Sequence of chain 2.A:
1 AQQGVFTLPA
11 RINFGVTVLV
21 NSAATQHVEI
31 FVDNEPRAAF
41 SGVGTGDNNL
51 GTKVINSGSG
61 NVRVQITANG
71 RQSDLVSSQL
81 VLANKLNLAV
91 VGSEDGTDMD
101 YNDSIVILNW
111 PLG

Binding-site contacts:
Ligand atom O4 contacts residue GLU94 of chain 2.B at 3.5 Å (salt-bridge).
Ligand atom C5 contacts residue ALA23 of chain 2.B at 4.0 Å (hydrophobic).
Ligand atom O3 contacts residue ASP98 of chain 2.B at 2.5 Å (salt-bridge).
Ligand atom C2 contacts residue CA1 of chain 2.G at 3.5 Å.
Ligand atom C6 contacts residue ALA24 of chain 2.B at 3.7 Å (hydrophobic).
Ligand atom O3 contacts residue ASP103 of chain 2.B at 3.0 Å (salt-bridge).
Ligand atom C4 contacts residue CA1 of chain 2.G at 3.9 Å.
Ligand atom O2 contacts residue ASP100 of chain 2.B at 4.1 Å.
Ligand atom O3 contacts residue ASP100 of chain 2.B at 2.9 Å (salt-bridge).
Ligand atom O6 contacts residue ALA24 of chain 2.B at 3.0 Å (h-bond).
Ligand atom C2 contacts residue GLY113 of chain 2.A at 3.3 Å.
Ligand atom C4 contacts residue ASP95 of chain 2.B at 3.5 Å.
Ligand atom C3 contacts residue CA1 of chain 2.G at 3.4 Å.
Ligand atom C6 contacts residue ASP95 of chain 2.B at 3.2 Å.
Ligand atom O2 contacts residue GLY113 of chain 2.A at 2.6 Å (h-bond).
Ligand atom O5 contacts residue ALA23 of chain 2.B at 3.0 Å (h-bond).
Ligand atom O2 contacts residue SER22 of chain 2.B at 3.6 Å.
Ligand atom C3 contacts residue ASP103 of chain 2.B at 3.7 Å.
Ligand atom O6 contacts residue SER22 of chain 2.B at 3.2 Å.
Ligand atom O2 contacts residue ASP103 of chain 2.B at 3.8 Å.
Ligand atom C3 contacts residue ASP98 of chain 2.B at 3.2 Å.
Ligand atom C6 contacts residue ALA23 of chain 2.B at 3.9 Å (hydrophobic).
Ligand atom C7 contacts residue ALA23 of chain 2.B at 3.8 Å (hydrophobic).
Ligand atom C4 contacts residue CA1 of chain 2.F at 3.4 Å.
Ligand atom O3 contacts residue CA1 of chain 2.G at 2.5 Å.
Ligand atom O6 contacts residue ALA23 of chain 2.B at 3.2 Å (h-bond).
Ligand atom C3 contacts residue CA1 of chain 2.F at 3.4 Å.
Ligand atom O6 contacts residue ASP95 of chain 2.B at 2.7 Å (salt-bridge).
Ligand atom O4 contacts residue ASP95 of chain 2.B at 2.6 Å (salt-bridge).
Ligand atom O4 contacts residue ASP98 of chain 2.B at 3.7 Å.
Ligand atom O5 contacts residue SER22 of chain 2.B at 3.9 Å.
Ligand atom C5 contacts residue ASP95 of chain 2.B at 3.8 Å.
Ligand atom O3 contacts residue CA1 of chain 2.F at 2.5 Å.
Ligand atom C2 contacts residue ASP98 of chain 2.B at 4.0 Å.
Ligand atom O2 contacts residue ASN21 of chain 2.B at 3.0 Å (h-bond).
Ligand atom C1 contacts residue ALA23 of chain 2.B at 3.8 Å (hydrophobic).
Ligand atom O4 contacts residue ASP103 of chain 2.B at 3.3 Å (salt-bridge).
Ligand atom C4 contacts residue ASP103 of chain 2.B at 3.3 Å.
Ligand atom O4 contacts residue CA1 of chain 2.F at 2.6 Å.
Ligand atom O2 contacts residue CA1 of chain 2.G at 2.5 Å.

This protein binds this small molecule.
Small molecule (SMILES): CO[C@H]1O[C@H](CO)[C@@H](O)[C@H](O)[C@@H]1O

Sequence of chain 2.B:
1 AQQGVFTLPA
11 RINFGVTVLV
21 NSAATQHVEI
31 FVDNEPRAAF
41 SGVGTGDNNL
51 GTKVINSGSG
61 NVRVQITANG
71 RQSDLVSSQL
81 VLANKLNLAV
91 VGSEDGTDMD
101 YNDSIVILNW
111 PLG